Sequence of chain 1.B:
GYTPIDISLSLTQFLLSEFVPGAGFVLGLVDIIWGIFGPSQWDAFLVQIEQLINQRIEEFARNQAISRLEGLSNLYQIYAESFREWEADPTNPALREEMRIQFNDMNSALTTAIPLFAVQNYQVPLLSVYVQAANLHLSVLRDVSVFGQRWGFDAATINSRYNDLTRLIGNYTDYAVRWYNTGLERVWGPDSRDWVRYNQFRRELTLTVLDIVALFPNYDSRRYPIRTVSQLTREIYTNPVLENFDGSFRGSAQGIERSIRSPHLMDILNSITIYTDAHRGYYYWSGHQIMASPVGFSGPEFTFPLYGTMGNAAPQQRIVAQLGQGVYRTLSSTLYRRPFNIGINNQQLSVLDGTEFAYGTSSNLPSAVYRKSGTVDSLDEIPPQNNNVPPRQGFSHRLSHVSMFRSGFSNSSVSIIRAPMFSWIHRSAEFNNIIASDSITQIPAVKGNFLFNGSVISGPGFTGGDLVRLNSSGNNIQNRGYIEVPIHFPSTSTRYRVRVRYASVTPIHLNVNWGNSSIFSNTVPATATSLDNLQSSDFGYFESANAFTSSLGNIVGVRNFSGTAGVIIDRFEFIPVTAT

Binding-site contacts:
Ligand atom O6 contacts residue PHE451 of chain 1.B at 3.7 Å.
Ligand atom C4 contacts residue ARG560 of chain 1.B at 4.0 Å.
Ligand atom O4 contacts residue PHE453 of chain 1.B at 4.2 Å.
Ligand atom C1 contacts residue GLN479 of chain 1.B at 4.4 Å.
Ligand atom C3 contacts residue ARG560 of chain 1.B at 4.3 Å.
Ligand atom O6 contacts residue ARG560 of chain 1.B at 4.3 Å.
Ligand atom C2 contacts residue GLN479 of chain 1.B at 3.8 Å.
Ligand atom O3 contacts residue GLN479 of chain 1.B at 3.4 Å.
Ligand atom C3 contacts residue ILE478 of chain 1.B at 3.8 Å (hydrophobic).
Ligand atom C5 contacts residue ARG560 of chain 1.B at 3.9 Å.
Ligand atom N2 contacts residue ILE478 of chain 1.B at 3.6 Å (h-bond).
Ligand atom C2 contacts residue ARG560 of chain 1.B at 3.7 Å.
Ligand atom C7 contacts residue GLN479 of chain 1.B at 3.7 Å.
Ligand atom O7 contacts residue ILE478 of chain 1.B at 4.0 Å.
Ligand atom O6 contacts residue TYR483 of chain 1.B at 4.1 Å.
Ligand atom O4 contacts residue ARG481 of chain 1.B at 3.0 Å (salt-bridge).
Ligand atom O3 contacts residue ASN480 of chain 1.B at 3.9 Å.
Ligand atom O5 contacts residue ARG560 of chain 1.B at 2.8 Å (salt-bridge).
Ligand atom C7 contacts residue ILE478 of chain 1.B at 3.5 Å (hydrophobic).
Ligand atom C8 contacts residue ARG481 of chain 1.B at 4.1 Å.
Ligand atom O1 contacts residue ARG560 of chain 1.B at 3.2 Å (salt-bridge).
Ligand atom O3 contacts residue ILE478 of chain 1.B at 2.9 Å (h-bond).
Ligand atom C1 contacts residue ARG560 of chain 1.B at 3.5 Å.
Ligand atom C4 contacts residue ARG481 of chain 1.B at 3.7 Å.
Ligand atom O7 contacts residue ARG481 of chain 1.B at 3.4 Å (salt-bridge).
Ligand atom O4 contacts residue TYR483 of chain 1.B at 3.8 Å.
Ligand atom O4 contacts residue ARG560 of chain 1.B at 2.9 Å (salt-bridge).
Ligand atom C6 contacts residue TYR483 of chain 1.B at 4.1 Å (hydrophobic).
Ligand atom C6 contacts residue ARG560 of chain 1.B at 4.1 Å.
Ligand atom C4 contacts residue GLN479 of chain 1.B at 3.7 Å.
Ligand atom C6 contacts residue PHE453 of chain 1.B at 3.7 Å (hydrophobic).
Ligand atom C3 contacts residue GLN479 of chain 1.B at 3.4 Å.
Ligand atom O3 contacts residue ARG481 of chain 1.B at 3.2 Å.
Ligand atom C2 contacts residue ILE478 of chain 1.B at 4.2 Å (hydrophobic).
Ligand atom C4 contacts residue PHE453 of chain 1.B at 4.0 Å (hydrophobic).
Ligand atom C7 contacts residue ARG481 of chain 1.B at 4.0 Å.
Ligand atom C8 contacts residue ILE478 of chain 1.B at 3.7 Å (hydrophobic).
Ligand atom C8 contacts residue GLN479 of chain 1.B at 3.6 Å.
Ligand atom O7 contacts residue ARG560 of chain 1.B at 4.0 Å.
Ligand atom N2 contacts residue GLN479 of chain 1.B at 2.9 Å (h-bond).

A small-molecule ligand and the protein it binds are described below.
Small molecule (SMILES): CC(=O)N[C@@H]1[C@@H](O)[C@@H](O)[C@@H](CO)O[C@H]1O